Binding-site contacts:
Ligand atom C5 contacts residue ASN48 of chain 1.J at 3.7 Å.
Ligand atom C7 contacts residue ASN48 of chain 1.J at 3.8 Å.
Ligand atom C1 contacts residue ASN48 of chain 1.J at 1.4 Å.
Ligand atom C2 contacts residue ASN48 of chain 1.J at 2.5 Å.
Ligand atom C4 contacts residue ASN48 of chain 1.J at 4.2 Å.
Ligand atom C8 contacts residue ASN48 of chain 1.J at 4.3 Å.
Ligand atom N2 contacts residue ASN48 of chain 1.J at 2.9 Å (h-bond).
Ligand atom O5 contacts residue ASN48 of chain 1.J at 2.4 Å (h-bond).
Ligand atom C3 contacts residue ASN48 of chain 1.J at 3.8 Å.

Sequence of chain 1.J:
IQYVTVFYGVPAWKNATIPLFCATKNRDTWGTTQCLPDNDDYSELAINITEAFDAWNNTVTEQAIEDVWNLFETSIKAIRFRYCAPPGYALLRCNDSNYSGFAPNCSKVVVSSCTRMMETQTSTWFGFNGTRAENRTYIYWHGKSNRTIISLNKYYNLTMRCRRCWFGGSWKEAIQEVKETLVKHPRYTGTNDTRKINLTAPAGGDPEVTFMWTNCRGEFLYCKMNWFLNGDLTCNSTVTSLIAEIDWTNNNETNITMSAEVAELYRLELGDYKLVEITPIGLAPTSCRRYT

The small molecule below binds the protein below.
Small molecule (SMILES): CC(=O)N[C@@H]1[C@@H](O)[C@H](O)[C@@H](CO)O[C@H]1O